Binding-site contacts:
Ligand atom O7 contacts residue GLU161 of chain 1.A at 4.2 Å.
Ligand atom C8 contacts residue GLU161 of chain 1.A at 3.5 Å.
Ligand atom C7 contacts residue GLU161 of chain 1.A at 3.8 Å.
Ligand atom C7 contacts residue ASN193 of chain 1.A at 3.9 Å.
Ligand atom C2 contacts residue ASN194 of chain 1.A at 2.5 Å.
Ligand atom O5 contacts residue ASN194 of chain 1.A at 2.4 Å (h-bond).
Ligand atom C8 contacts residue ASN193 of chain 1.A at 3.3 Å.
Ligand atom C1 contacts residue ASN194 of chain 1.A at 1.4 Å.
Ligand atom N2 contacts residue ASN193 of chain 1.A at 3.3 Å (h-bond).
Ligand atom C5 contacts residue ASN194 of chain 1.A at 3.7 Å.
Ligand atom C2 contacts residue ASN193 of chain 1.A at 4.4 Å.
Ligand atom O7 contacts residue ASN194 of chain 1.A at 4.3 Å.
Ligand atom N2 contacts residue GLU161 of chain 1.A at 4.3 Å.
Ligand atom N2 contacts residue ASN194 of chain 1.A at 2.9 Å (h-bond).
Ligand atom C7 contacts residue ASN194 of chain 1.A at 3.8 Å.
Ligand atom C3 contacts residue ASN194 of chain 1.A at 3.8 Å.
Ligand atom C4 contacts residue ASN194 of chain 1.A at 4.2 Å.

This protein binds this small molecule.
Small molecule (SMILES): CC(=O)N[C@@H]1[C@@H](O)[C@H](O)[C@@H](CO)O[C@H]1O

Sequence of chain 1.A:
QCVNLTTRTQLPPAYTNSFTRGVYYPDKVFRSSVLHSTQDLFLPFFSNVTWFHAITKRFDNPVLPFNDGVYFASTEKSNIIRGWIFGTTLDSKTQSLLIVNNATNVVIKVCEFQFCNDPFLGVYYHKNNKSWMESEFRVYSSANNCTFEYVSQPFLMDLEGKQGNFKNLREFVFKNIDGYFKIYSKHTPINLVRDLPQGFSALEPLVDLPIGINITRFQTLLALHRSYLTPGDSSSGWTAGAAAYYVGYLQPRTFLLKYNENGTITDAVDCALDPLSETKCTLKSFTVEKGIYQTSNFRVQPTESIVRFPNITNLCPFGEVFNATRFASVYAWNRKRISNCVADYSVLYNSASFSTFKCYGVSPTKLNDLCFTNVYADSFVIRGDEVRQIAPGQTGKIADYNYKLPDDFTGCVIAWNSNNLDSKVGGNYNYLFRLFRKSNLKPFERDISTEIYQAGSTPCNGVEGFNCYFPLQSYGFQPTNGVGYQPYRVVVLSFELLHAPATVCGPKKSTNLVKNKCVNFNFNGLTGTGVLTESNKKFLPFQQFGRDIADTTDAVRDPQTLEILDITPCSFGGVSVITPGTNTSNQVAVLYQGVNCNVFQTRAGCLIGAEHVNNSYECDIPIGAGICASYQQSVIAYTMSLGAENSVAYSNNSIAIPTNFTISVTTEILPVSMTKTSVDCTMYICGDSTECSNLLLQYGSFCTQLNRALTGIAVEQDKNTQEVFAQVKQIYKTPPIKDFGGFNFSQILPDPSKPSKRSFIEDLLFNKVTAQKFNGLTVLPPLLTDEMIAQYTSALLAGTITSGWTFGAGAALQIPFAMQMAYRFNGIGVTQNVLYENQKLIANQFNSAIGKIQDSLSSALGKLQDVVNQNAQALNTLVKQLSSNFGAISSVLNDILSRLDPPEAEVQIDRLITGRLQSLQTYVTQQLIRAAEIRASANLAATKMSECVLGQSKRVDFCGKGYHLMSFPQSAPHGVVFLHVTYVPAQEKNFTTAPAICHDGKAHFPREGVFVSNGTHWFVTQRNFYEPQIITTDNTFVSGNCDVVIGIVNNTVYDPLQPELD